The protein below binds the small molecule below.
Small molecule (SMILES): CC(=O)N[C@@H]1[C@@H](O)[C@H](O)[C@@H](CO)O[C@H]1O

Sequence of chain 2.A:
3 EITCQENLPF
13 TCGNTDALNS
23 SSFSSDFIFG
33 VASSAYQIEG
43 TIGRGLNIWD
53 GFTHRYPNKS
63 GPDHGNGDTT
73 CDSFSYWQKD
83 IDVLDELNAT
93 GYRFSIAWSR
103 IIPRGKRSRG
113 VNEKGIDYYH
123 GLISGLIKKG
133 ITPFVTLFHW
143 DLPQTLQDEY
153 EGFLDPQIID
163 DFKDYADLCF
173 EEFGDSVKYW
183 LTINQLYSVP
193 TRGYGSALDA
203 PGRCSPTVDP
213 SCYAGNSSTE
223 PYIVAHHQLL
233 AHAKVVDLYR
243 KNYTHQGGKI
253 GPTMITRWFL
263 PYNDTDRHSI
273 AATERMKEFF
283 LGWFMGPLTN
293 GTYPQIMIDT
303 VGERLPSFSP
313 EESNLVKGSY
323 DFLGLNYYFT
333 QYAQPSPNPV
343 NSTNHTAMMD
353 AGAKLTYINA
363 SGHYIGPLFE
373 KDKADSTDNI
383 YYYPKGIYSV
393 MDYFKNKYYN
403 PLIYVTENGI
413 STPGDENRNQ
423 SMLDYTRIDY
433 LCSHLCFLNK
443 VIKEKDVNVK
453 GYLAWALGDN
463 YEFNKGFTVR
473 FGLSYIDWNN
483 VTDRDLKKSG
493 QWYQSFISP

Binding-site contacts:
Ligand atom C3 contacts residue ASN244 of chain 2.A at 3.9 Å.
Ligand atom N2 contacts residue LYS165 of chain 2.A at 4.4 Å.
Ligand atom C5 contacts residue ASN244 of chain 2.A at 3.7 Å.
Ligand atom O7 contacts residue ASN244 of chain 2.A at 4.0 Å.
Ligand atom C8 contacts residue LEU240 of chain 2.A at 3.5 Å (hydrophobic).
Ligand atom N2 contacts residue ASN244 of chain 2.A at 3.0 Å (h-bond).
Ligand atom O7 contacts residue ASP239 of chain 2.A at 4.0 Å.
Ligand atom C7 contacts residue LYS165 of chain 2.A at 3.7 Å.
Ligand atom C4 contacts residue ASN244 of chain 2.A at 4.2 Å.
Ligand atom C1 contacts residue ASN244 of chain 2.A at 1.8 Å.
Ligand atom C2 contacts residue ASN244 of chain 2.A at 2.7 Å.
Ligand atom N2 contacts residue LEU240 of chain 2.A at 4.2 Å.
Ligand atom C7 contacts residue ASN244 of chain 2.A at 3.7 Å.
Ligand atom C7 contacts residue ASP239 of chain 2.A at 4.5 Å.
Ligand atom C8 contacts residue ASP239 of chain 2.A at 4.0 Å.
Ligand atom C7 contacts residue LEU240 of chain 2.A at 3.9 Å (hydrophobic).
Ligand atom C8 contacts residue LYS165 of chain 2.A at 2.7 Å.
Ligand atom O7 contacts residue LYS243 of chain 2.A at 4.1 Å.
Ligand atom O5 contacts residue ASN244 of chain 2.A at 2.4 Å (h-bond).